Sequence of chain 1.A:
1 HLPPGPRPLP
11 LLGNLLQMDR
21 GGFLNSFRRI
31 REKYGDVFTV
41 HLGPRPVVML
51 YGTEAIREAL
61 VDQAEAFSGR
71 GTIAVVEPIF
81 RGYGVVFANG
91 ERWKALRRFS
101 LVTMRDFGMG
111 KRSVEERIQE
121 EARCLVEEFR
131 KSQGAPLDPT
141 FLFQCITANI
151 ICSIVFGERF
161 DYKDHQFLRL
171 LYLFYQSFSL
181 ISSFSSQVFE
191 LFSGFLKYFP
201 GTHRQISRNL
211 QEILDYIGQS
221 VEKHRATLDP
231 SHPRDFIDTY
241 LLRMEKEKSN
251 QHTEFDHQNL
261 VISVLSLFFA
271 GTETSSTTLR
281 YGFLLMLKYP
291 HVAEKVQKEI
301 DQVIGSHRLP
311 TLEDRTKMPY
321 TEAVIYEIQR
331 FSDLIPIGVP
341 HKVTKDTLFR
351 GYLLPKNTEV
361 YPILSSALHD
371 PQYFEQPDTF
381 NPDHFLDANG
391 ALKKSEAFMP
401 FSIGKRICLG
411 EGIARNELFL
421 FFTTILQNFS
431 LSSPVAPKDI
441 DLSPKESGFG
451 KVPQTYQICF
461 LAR

Binding-site contacts:
Ligand atom C11 contacts residue MET18 of chain 1.A at 4.2 Å (hydrophobic).
Ligand atom C5 contacts residue LEU15 of chain 1.A at 4.3 Å (hydrophobic).
Ligand atom C10 contacts residue ASP19 of chain 1.A at 3.3 Å.
Ligand atom CL contacts residue ASP19 of chain 1.A at 3.6 Å.
Ligand atom N1 contacts residue PHE184 of chain 1.A at 4.2 Å.
Ligand atom N3 contacts residue LEU15 of chain 1.A at 4.2 Å.
Ligand atom CL contacts residue GLY21 of chain 1.A at 4.0 Å.
Ligand atom C9 contacts residue ASP19 of chain 1.A at 3.8 Å.
Ligand atom C11 contacts residue LEU15 of chain 1.A at 4.4 Å (hydrophobic).
Ligand atom C2 contacts residue PHE184 of chain 1.A at 4.3 Å (hydrophobic).
Ligand atom C11 contacts residue ASP19 of chain 1.A at 4.2 Å.
Ligand atom C2 contacts residue GLN187 of chain 1.A at 3.5 Å.
Ligand atom C5 contacts residue PHE184 of chain 1.A at 4.3 Å (hydrophobic).
Ligand atom N1 contacts residue GLN187 of chain 1.A at 3.9 Å.
Ligand atom C10 contacts residue MET18 of chain 1.A at 4.2 Å (hydrophobic).

A protein and the small-molecule ligand that binds it are described below.
Small molecule (SMILES): Clc1ccc(-c2cnc[nH]2)cc1